Binding-site contacts:
Ligand atom C2 contacts residue LYS234 of chain 1.C at 4.1 Å.
Ligand atom N2 contacts residue LYS234 of chain 1.C at 3.2 Å (salt-bridge).
Ligand atom N2 contacts residue ASN235 of chain 1.C at 3.9 Å.
Ligand atom C1 contacts residue ASN259 of chain 1.C at 1.4 Å.
Ligand atom C7 contacts residue LYS234 of chain 1.C at 3.6 Å.
Ligand atom C6 contacts residue ASN259 of chain 1.C at 4.4 Å.
Ligand atom C2 contacts residue ASN235 of chain 1.C at 4.1 Å.
Ligand atom C8 contacts residue ASN258 of chain 1.C at 4.1 Å.
Ligand atom C5 contacts residue ASN235 of chain 1.C at 4.0 Å.
Ligand atom C5 contacts residue ASN259 of chain 1.C at 3.6 Å.
Ligand atom C8 contacts residue LYS234 of chain 1.C at 3.1 Å.
Ligand atom C8 contacts residue ASN259 of chain 1.C at 3.5 Å.
Ligand atom C4 contacts residue ASN259 of chain 1.C at 4.2 Å.
Ligand atom C6 contacts residue ASN235 of chain 1.C at 4.4 Å.
Ligand atom N2 contacts residue ASN259 of chain 1.C at 2.9 Å (h-bond).
Ligand atom O5 contacts residue ASN235 of chain 1.C at 4.0 Å.
Ligand atom O7 contacts residue ASN259 of chain 1.C at 4.1 Å.
Ligand atom C1 contacts residue ASN235 of chain 1.C at 4.3 Å.
Ligand atom O5 contacts residue ASN259 of chain 1.C at 2.3 Å (h-bond).
Ligand atom C7 contacts residue ASN259 of chain 1.C at 3.3 Å.
Ligand atom C3 contacts residue ASN259 of chain 1.C at 3.8 Å.
Ligand atom C2 contacts residue ASN259 of chain 1.C at 2.5 Å.

A small-molecule ligand and the protein it binds are described below.
Small molecule (SMILES): CC(=O)N[C@H]1[C@H](O[C@H]2[C@H](O)[C@@H](CO)OC[C@@H]2NC(C)=O)O[C@H](CO)[C@@H](O)[C@@H]1O

Sequence of chain 1.C:
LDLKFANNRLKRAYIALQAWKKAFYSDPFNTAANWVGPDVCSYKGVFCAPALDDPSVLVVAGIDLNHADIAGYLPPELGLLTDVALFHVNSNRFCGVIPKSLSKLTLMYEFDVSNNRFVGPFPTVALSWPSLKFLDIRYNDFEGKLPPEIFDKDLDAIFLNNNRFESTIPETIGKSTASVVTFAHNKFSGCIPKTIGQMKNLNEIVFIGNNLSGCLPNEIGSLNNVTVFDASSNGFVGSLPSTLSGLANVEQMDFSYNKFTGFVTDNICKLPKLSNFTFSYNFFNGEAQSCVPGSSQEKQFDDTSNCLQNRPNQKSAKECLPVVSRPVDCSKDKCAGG